Binding-site contacts:
Ligand atom O4P contacts residue GLY76 of chain 1.M at 3.6 Å.
Ligand atom O1 contacts residue ASN32 of chain 1.M at 3.8 Å.
Ligand atom O3P contacts residue GLY74 of chain 1.M at 4.0 Å.
Ligand atom O2 contacts residue ZN1 of chain 1.SA at 2.2 Å.
Ligand atom O3P contacts residue GLY76 of chain 1.M at 3.1 Å (h-bond).
Ligand atom N2 contacts residue HIS212 of chain 1.M at 4.0 Å.
Ligand atom O1 contacts residue GLY30 of chain 1.M at 3.6 Å.
Ligand atom P contacts residue ASN32 of chain 1.M at 3.8 Å.
Ligand atom C2 contacts residue ASN32 of chain 1.M at 3.7 Å.
Ligand atom O2 contacts residue TRP209 of chain 1.M at 4.0 Å.
Ligand atom O1 contacts residue HIS141 of chain 1.M at 3.3 Å (h-bond).
Ligand atom O2 contacts residue GLU117 of chain 1.M at 2.5 Å (salt-bridge).
Ligand atom O2 contacts residue HIS141 of chain 1.M at 3.2 Å (h-bond).
Ligand atom O4P contacts residue SER75 of chain 1.M at 3.3 Å (h-bond).
Ligand atom C1 contacts residue GLY31 of chain 1.M at 3.8 Å.
Ligand atom C1 contacts residue HIS141 of chain 1.M at 3.9 Å.
Ligand atom C1 contacts residue ASN32 of chain 1.M at 3.4 Å.
Ligand atom O1 contacts residue ZN1 of chain 1.SA at 2.2 Å.
Ligand atom O2P contacts residue SER116 of chain 1.M at 4.0 Å.
Ligand atom C2 contacts residue ASN29 of chain 1.M at 3.5 Å.
Ligand atom O1P contacts residue ASN32 of chain 1.M at 3.4 Å (h-bond).
Ligand atom O4P contacts residue THR115 of chain 1.M at 3.7 Å.
Ligand atom O2P contacts residue THR115 of chain 1.M at 2.4 Å (h-bond).
Ligand atom O2P contacts residue GLY31 of chain 1.M at 3.5 Å (h-bond).
Ligand atom P contacts residue GLY76 of chain 1.M at 3.9 Å.
Ligand atom O1P contacts residue ASN29 of chain 1.M at 3.8 Å.
Ligand atom O3P contacts residue ASN29 of chain 1.M at 2.7 Å (h-bond).
Ligand atom N2 contacts residue ASN32 of chain 1.M at 3.7 Å.
Ligand atom O2 contacts residue HIS212 of chain 1.M at 3.0 Å (h-bond).
Ligand atom N2 contacts residue HIS141 of chain 1.M at 4.0 Å.
Ligand atom N2 contacts residue GLU117 of chain 1.M at 3.1 Å (salt-bridge).
Ligand atom P contacts residue ASN29 of chain 1.M at 3.7 Å.
Ligand atom O1 contacts residue GLY31 of chain 1.M at 2.8 Å (h-bond).
Ligand atom N2 contacts residue ZN1 of chain 1.SA at 2.8 Å.
Ligand atom O2P contacts residue ASN32 of chain 1.M at 2.8 Å (h-bond).
Ligand atom C1 contacts residue ZN1 of chain 1.SA at 2.7 Å.
Ligand atom O1 contacts residue HIS143 of chain 1.M at 3.1 Å (h-bond).
Ligand atom O1P contacts residue SER116 of chain 1.M at 3.7 Å.
Ligand atom P contacts residue THR115 of chain 1.M at 3.7 Å.
Ligand atom O4P contacts residue SER116 of chain 1.M at 2.8 Å (h-bond).

A protein and the small-molecule ligand that binds it are described below.
Small molecule (SMILES): O=C(COP(=O)(O)O)NO

Sequence of chain 1.M:
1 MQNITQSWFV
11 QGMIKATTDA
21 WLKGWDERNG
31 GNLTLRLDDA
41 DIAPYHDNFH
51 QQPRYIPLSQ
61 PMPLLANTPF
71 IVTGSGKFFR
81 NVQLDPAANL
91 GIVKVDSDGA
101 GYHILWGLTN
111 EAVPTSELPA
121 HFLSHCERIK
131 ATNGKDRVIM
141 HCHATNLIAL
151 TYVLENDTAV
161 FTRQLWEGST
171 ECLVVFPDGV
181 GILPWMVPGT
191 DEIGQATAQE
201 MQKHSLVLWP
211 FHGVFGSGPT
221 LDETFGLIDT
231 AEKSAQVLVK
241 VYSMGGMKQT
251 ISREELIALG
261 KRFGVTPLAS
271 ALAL